A small-molecule ligand and the protein it binds are described below.
Small molecule (SMILES): CC(=O)N[C@H]1[C@H](O[C@H]2[C@H](O)[C@@H](NC(C)=O)CO[C@@H]2CO[C@@H]2O[C@@H](C)[C@@H](O)[C@@H](O)[C@@H]2O)O[C@H](CO)[C@@H](O)[C@@H]1O

Sequence of chain 59.A:
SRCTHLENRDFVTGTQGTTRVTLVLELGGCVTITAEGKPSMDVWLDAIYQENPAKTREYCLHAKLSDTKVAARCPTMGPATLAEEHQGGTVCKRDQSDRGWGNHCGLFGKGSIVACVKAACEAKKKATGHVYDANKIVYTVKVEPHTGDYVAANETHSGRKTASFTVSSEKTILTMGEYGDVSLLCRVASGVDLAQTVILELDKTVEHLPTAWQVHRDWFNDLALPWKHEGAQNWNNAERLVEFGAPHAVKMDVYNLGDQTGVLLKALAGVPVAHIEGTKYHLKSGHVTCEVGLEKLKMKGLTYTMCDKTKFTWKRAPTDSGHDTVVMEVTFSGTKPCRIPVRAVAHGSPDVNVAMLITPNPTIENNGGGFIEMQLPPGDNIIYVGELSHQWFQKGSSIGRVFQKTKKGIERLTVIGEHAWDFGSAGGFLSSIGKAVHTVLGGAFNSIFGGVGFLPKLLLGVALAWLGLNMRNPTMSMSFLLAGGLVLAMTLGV

Binding-site contacts:
Ligand atom C8 contacts residue HIS104 of chain 59.B at 4.5 Å.
Ligand atom O5 contacts residue HIS104 of chain 59.B at 3.1 Å.
Ligand atom C1 contacts residue HIS104 of chain 59.B at 3.7 Å.
Ligand atom C4 contacts residue HIS104 of chain 59.B at 4.5 Å.
Ligand atom N2 contacts residue ASN154 of chain 59.A at 2.9 Å (h-bond).
Ligand atom C5 contacts residue ASN154 of chain 59.A at 3.6 Å.
Ligand atom O7 contacts residue ASN154 of chain 59.A at 3.4 Å (h-bond).
Ligand atom C2 contacts residue ASN154 of chain 59.A at 2.4 Å.
Ligand atom C4 contacts residue ASN154 of chain 59.A at 4.2 Å.
Ligand atom C5 contacts residue HIS104 of chain 59.B at 3.2 Å.
Ligand atom C7 contacts residue ASN154 of chain 59.A at 3.4 Å.
Ligand atom C1 contacts residue ASN154 of chain 59.A at 1.4 Å.
Ligand atom C6 contacts residue VAL250 of chain 59.B at 4.3 Å (hydrophobic).
Ligand atom C8 contacts residue ASN154 of chain 59.A at 3.7 Å.
Ligand atom O5 contacts residue ASN154 of chain 59.A at 2.3 Å (h-bond).
Ligand atom C3 contacts residue ASN154 of chain 59.A at 3.8 Å.
Ligand atom C6 contacts residue HIS104 of chain 59.B at 3.5 Å.

Sequence of chain 59.B:
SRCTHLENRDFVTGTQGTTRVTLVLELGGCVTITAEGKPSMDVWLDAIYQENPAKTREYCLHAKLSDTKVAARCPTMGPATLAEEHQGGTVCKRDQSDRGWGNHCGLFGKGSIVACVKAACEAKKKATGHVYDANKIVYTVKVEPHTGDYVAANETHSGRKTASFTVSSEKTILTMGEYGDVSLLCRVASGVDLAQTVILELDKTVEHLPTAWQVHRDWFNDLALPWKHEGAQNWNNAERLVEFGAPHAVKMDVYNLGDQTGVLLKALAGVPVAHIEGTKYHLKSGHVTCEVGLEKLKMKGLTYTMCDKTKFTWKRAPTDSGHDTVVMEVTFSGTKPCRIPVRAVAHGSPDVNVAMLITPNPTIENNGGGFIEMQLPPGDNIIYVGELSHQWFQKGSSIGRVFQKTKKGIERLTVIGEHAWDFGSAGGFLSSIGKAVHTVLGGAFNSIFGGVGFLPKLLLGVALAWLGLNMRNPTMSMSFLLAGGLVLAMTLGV